Binding-site contacts:
Ligand atom O5 contacts residue BMA3 of chain 1.H at 2.9 Å (h-bond).
Ligand atom C1 contacts residue BMA3 of chain 1.H at 3.4 Å.
Ligand atom C5 contacts residue BMA3 of chain 1.H at 4.1 Å.
Ligand atom C6 contacts residue BMA3 of chain 1.H at 4.2 Å.

This small molecule binds to this protein.
Small molecule (SMILES): OC[C@H]1O[C@H](O)[C@@H](O)[C@@H](O)[C@@H]1O